Binding-site contacts:
Ligand atom C5 contacts residue ASN126 of chain 2.A at 3.6 Å.
Ligand atom C7 contacts residue ASN126 of chain 2.A at 4.1 Å.
Ligand atom O5 contacts residue ASN126 of chain 2.A at 2.3 Å (h-bond).
Ligand atom C1 contacts residue ASN126 of chain 2.A at 1.4 Å.
Ligand atom N2 contacts residue ASN126 of chain 2.A at 2.9 Å (h-bond).
Ligand atom C3 contacts residue ASN126 of chain 2.A at 3.8 Å.
Ligand atom C4 contacts residue ASN126 of chain 2.A at 4.3 Å.
Ligand atom C2 contacts residue ASN126 of chain 2.A at 2.5 Å.

Sequence of chain 2.A:
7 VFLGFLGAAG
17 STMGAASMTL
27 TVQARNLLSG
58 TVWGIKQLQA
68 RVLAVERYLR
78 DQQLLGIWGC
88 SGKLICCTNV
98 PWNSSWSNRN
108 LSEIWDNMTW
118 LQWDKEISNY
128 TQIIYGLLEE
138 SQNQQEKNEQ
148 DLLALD

A small-molecule ligand and the protein it binds are described below.
Small molecule (SMILES): CC(=O)N[C@H]1[C@H](O[C@H]2[C@H](O)[C@@H](NC(C)=O)CO[C@@H]2CO)O[C@H](CO)[C@@H](O[C@@H]2O[C@H](CO)[C@@H](O)[C@H](O)[C@@H]2O)[C@@H]1O